A small-molecule ligand and the protein it binds are described below.
Small molecule (SMILES): CC(=O)N[C@@H]1[C@@H](O)[C@H](O[C@@H]2O[C@H](CO[C@]3(C(=O)O)C[C@H](O)[C@@H](NC(C)=O)[C@H]([C@H](O)[C@H](O)CO)O3)[C@H](O)[C@H](O)[C@H]2O)[C@@H](CO)O[C@H]1O

Binding-site contacts:
Ligand atom C11 contacts residue GLY127 of chain 1.E at 3.5 Å.
Ligand atom C9 contacts residue HIS178 of chain 1.E at 3.4 Å.
Ligand atom O4 contacts residue GLY220 of chain 1.E at 3.6 Å (h-bond).
Ligand atom C7 contacts residue TRP146 of chain 1.E at 3.8 Å (hydrophobic).
Ligand atom C11 contacts residue THR128 of chain 1.E at 3.7 Å.
Ligand atom C8 contacts residue GLU185 of chain 1.E at 3.8 Å.
Ligand atom O4 contacts residue LEU221 of chain 1.E at 3.6 Å.
Ligand atom C6 contacts residue LEU221 of chain 1.E at 3.9 Å (hydrophobic).
Ligand atom O1B contacts residue LYS130 of chain 1.E at 4.0 Å.
Ligand atom O1A contacts residue LYS130 of chain 1.E at 2.9 Å (salt-bridge).
Ligand atom C4 contacts residue LYS130 of chain 1.E at 4.0 Å.
Ligand atom O9 contacts residue GLU185 of chain 1.E at 2.4 Å (salt-bridge).
Ligand atom C9 contacts residue GLU185 of chain 1.E at 2.8 Å.
Ligand atom O1A contacts residue THR129 of chain 1.E at 3.3 Å.
Ligand atom O1B contacts residue THR129 of chain 1.E at 2.7 Å (h-bond).
Ligand atom C8 contacts residue TYR90 of chain 1.E at 3.9 Å (hydrophobic).
Ligand atom O9 contacts residue TYR90 of chain 1.E at 2.6 Å (h-bond).
Ligand atom O10 contacts residue LEU189 of chain 1.E at 3.0 Å.
Ligand atom O7 contacts residue LEU189 of chain 1.E at 3.9 Å.
Ligand atom O8 contacts residue TRP146 of chain 1.E at 3.9 Å.
Ligand atom C4 contacts residue THR128 of chain 1.E at 3.5 Å.
Ligand atom O1B contacts residue LEU221 of chain 1.E at 3.6 Å.
Ligand atom C5 contacts residue LYS130 of chain 1.E at 4.0 Å.
Ligand atom C6 contacts residue LYS130 of chain 1.E at 3.8 Å.
Ligand atom C8 contacts residue TRP146 of chain 1.E at 4.0 Å (hydrophobic).
Ligand atom C11 contacts residue TRP146 of chain 1.E at 3.7 Å (hydrophobic).
Ligand atom N5 contacts residue THR128 of chain 1.E at 3.0 Å (h-bond).
Ligand atom C1 contacts residue THR129 of chain 1.E at 3.4 Å.
Ligand atom C10 contacts residue THR128 of chain 1.E at 3.8 Å.
Ligand atom O1A contacts residue ASN138 of chain 1.E at 3.8 Å.
Ligand atom O4 contacts residue THR128 of chain 1.E at 4.0 Å.
Ligand atom O8 contacts residue LEU221 of chain 1.E at 3.8 Å.
Ligand atom O9 contacts residue GLY223 of chain 1.E at 3.9 Å.
Ligand atom C9 contacts residue TRP146 of chain 1.E at 3.8 Å (hydrophobic).
Ligand atom C5 contacts residue THR128 of chain 1.E at 3.8 Å.
Ligand atom C4 contacts residue GLY220 of chain 1.E at 4.1 Å.
Ligand atom C1 contacts residue LYS130 of chain 1.E at 3.9 Å.
Ligand atom C9 contacts residue TYR90 of chain 1.E at 3.4 Å (hydrophobic).
Ligand atom O8 contacts residue TYR90 of chain 1.E at 3.2 Å (h-bond).
Ligand atom O9 contacts residue HIS178 of chain 1.E at 3.2 Å (h-bond).

Sequence of chain 1.E:
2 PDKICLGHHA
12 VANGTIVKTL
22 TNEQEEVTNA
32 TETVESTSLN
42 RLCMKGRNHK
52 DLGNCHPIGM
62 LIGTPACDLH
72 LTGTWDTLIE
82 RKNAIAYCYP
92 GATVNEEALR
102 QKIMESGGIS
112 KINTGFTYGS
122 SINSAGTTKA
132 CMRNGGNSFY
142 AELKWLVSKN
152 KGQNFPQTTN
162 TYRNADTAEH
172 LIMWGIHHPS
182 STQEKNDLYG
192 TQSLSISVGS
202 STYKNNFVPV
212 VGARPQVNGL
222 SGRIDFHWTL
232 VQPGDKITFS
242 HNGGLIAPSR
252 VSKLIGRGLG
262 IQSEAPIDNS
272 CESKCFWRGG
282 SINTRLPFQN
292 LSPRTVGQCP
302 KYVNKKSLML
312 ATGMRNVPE